Sequence of chain 1.E:
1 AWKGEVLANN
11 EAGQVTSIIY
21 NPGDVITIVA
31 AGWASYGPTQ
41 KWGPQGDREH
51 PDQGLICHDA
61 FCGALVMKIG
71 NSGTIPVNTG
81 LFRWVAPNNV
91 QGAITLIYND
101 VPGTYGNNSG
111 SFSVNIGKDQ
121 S

Binding-site contacts:
Ligand atom C6 contacts residue PRO51 of chain 1.E at 3.6 Å (hydrophobic).
Ligand atom O6 contacts residue VAL101 of chain 1.E at 3.9 Å.
Ligand atom O4 contacts residue TYR36 of chain 1.E at 3.2 Å (h-bond).
Ligand atom O5 contacts residue TYR36 of chain 1.E at 3.4 Å.
Ligand atom C6 contacts residue CYS62 of chain 1.E at 3.9 Å (hydrophobic).
Ligand atom C2 contacts residue ASN107 of chain 1.E at 3.8 Å.
Ligand atom C2 contacts residue GLN53 of chain 1.E at 3.7 Å.
Ligand atom O3 contacts residue ASN107 of chain 1.E at 3.0 Å (h-bond).
Ligand atom O4 contacts residue THR104 of chain 1.E at 3.1 Å (h-bond).
Ligand atom O3 contacts residue TYR36 of chain 1.E at 3.5 Å (h-bond).
Ligand atom O4 contacts residue CA1 of chain 1.CB at 2.4 Å.
Ligand atom C6 contacts residue ASP100 of chain 1.E at 3.3 Å.
Ligand atom O6 contacts residue GLN53 of chain 1.E at 2.5 Å (h-bond).
Ligand atom C3 contacts residue CA1 of chain 1.CB at 3.4 Å.
Ligand atom C6 contacts residue GLN53 of chain 1.E at 3.9 Å.
Ligand atom C3 contacts residue TYR36 of chain 1.E at 3.9 Å (hydrophobic).
Ligand atom O3 contacts residue THR104 of chain 1.E at 3.4 Å (h-bond).
Ligand atom O4 contacts residue ASP100 of chain 1.E at 2.7 Å (salt-bridge).
Ligand atom O3 contacts residue CA1 of chain 1.CB at 2.5 Å.
Ligand atom C5 contacts residue GLN53 of chain 1.E at 3.5 Å.
Ligand atom C6 contacts residue GLN53 of chain 1.E at 3.6 Å.
Ligand atom O2 contacts residue ASN107 of chain 1.E at 3.0 Å (h-bond).
Ligand atom O2 contacts residue HIS50 of chain 1.E at 3.1 Å.
Ligand atom C4 contacts residue THR104 of chain 1.E at 3.3 Å.
Ligand atom C5 contacts residue GLN53 of chain 1.E at 3.7 Å.
Ligand atom O2 contacts residue GLN53 of chain 1.E at 2.7 Å (h-bond).
Ligand atom C6 contacts residue HIS50 of chain 1.E at 3.7 Å.
Ligand atom O2 contacts residue GLY37 of chain 1.E at 4.0 Å.
Ligand atom O4 contacts residue GLN53 of chain 1.E at 3.3 Å (h-bond).
Ligand atom C4 contacts residue GLN53 of chain 1.E at 3.9 Å.
Ligand atom O6 contacts residue HIS50 of chain 1.E at 4.0 Å.
Ligand atom C2 contacts residue CA1 of chain 1.CB at 3.9 Å.
Ligand atom C3 contacts residue ASN107 of chain 1.E at 4.0 Å.
Ligand atom O2 contacts residue TYR36 of chain 1.E at 3.9 Å.
Ligand atom C4 contacts residue ASP100 of chain 1.E at 3.6 Å.
Ligand atom C2 contacts residue TYR36 of chain 1.E at 3.5 Å (hydrophobic).
Ligand atom O6 contacts residue HIS50 of chain 1.E at 3.0 Å (h-bond).
Ligand atom C4 contacts residue CA1 of chain 1.CB at 3.4 Å.
Ligand atom C6 contacts residue VAL101 of chain 1.E at 3.8 Å (hydrophobic).
Ligand atom O5 contacts residue HIS50 of chain 1.E at 3.5 Å (h-bond).

The small molecule below binds the protein below.
Small molecule (SMILES): OC[C@H]1O[C@H](O[C@H]2[C@@H](O)[C@@H](CO)O[C@@H](O[C@H]3[C@H](O)[C@@H](O)[C@@H](O)O[C@@H]3CO)[C@@H]2O)[C@H](O)[C@@H](O)[C@H]1O